Sequence of chain 1.B:
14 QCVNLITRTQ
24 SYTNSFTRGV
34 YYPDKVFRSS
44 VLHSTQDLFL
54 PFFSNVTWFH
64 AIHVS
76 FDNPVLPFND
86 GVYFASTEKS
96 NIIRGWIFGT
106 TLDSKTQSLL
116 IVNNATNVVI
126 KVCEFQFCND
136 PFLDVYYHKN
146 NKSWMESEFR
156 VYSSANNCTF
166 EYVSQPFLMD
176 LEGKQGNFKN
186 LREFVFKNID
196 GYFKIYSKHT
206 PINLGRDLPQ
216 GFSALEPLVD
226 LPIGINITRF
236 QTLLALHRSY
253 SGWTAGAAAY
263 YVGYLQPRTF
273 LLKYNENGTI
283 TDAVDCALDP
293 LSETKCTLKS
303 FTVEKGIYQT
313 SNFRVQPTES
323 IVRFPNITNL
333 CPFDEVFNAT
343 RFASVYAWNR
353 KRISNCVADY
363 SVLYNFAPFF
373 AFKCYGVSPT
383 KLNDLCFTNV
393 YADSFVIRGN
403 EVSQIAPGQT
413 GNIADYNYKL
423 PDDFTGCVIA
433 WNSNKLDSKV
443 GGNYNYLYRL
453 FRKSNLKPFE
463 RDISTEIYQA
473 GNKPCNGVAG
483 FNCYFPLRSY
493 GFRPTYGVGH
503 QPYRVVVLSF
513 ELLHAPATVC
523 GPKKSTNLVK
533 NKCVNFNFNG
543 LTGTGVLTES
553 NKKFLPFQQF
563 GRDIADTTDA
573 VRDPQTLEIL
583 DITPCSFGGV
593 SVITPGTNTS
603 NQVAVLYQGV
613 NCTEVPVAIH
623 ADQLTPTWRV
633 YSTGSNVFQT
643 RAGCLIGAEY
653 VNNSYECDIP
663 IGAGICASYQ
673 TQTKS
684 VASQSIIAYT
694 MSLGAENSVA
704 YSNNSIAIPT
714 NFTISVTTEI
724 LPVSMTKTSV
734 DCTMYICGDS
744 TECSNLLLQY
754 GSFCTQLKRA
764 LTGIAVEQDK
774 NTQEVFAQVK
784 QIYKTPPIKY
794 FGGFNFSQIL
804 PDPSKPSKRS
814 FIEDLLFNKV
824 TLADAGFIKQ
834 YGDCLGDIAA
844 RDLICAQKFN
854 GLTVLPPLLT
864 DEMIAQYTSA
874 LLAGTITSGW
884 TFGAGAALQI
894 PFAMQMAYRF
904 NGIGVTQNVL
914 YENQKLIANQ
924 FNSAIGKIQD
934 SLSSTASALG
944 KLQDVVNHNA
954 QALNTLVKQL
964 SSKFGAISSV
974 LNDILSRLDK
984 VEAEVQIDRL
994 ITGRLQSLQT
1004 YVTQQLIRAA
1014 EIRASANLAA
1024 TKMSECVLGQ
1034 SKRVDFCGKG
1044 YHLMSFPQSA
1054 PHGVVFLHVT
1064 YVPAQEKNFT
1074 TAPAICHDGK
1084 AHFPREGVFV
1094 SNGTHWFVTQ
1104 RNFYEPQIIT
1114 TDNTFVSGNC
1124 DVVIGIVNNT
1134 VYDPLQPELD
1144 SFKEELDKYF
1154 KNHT

Sequence of chain 1.A:
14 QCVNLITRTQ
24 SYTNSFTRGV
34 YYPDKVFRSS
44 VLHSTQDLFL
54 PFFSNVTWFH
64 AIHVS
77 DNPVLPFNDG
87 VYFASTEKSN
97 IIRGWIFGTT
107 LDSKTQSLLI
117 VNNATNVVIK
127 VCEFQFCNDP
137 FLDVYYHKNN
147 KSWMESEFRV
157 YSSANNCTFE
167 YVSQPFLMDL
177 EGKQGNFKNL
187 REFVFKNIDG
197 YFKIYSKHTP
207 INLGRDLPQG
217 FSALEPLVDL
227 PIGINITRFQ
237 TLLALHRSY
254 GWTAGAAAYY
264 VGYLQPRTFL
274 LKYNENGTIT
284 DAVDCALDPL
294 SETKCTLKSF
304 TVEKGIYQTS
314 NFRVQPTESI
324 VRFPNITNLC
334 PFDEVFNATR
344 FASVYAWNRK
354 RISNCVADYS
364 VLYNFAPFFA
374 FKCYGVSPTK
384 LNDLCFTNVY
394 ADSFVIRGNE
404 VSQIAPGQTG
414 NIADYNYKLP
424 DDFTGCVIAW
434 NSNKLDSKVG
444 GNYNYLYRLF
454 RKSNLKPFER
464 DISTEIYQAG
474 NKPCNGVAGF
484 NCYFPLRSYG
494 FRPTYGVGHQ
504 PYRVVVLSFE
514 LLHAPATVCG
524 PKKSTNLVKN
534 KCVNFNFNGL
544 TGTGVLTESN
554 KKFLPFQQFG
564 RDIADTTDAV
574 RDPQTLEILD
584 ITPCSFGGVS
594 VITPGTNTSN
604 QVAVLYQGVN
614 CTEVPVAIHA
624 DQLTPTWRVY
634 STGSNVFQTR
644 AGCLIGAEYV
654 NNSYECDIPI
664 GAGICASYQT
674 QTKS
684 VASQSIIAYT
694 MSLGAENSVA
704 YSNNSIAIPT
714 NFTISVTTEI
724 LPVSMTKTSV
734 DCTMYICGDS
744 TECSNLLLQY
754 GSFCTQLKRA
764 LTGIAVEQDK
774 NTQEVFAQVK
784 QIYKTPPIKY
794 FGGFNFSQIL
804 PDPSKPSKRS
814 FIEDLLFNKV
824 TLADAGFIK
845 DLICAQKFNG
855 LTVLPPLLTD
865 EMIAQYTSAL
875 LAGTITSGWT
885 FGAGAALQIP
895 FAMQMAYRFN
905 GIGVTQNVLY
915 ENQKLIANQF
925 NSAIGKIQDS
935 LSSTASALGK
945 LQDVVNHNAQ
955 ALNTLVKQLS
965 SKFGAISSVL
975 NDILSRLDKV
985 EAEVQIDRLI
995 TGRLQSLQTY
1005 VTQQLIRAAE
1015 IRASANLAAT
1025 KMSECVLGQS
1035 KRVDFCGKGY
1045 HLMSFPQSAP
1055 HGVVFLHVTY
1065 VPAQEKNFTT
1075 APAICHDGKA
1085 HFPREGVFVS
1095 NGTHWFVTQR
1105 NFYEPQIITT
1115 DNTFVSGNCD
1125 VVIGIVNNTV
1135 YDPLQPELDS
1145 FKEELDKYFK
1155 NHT

Binding-site contacts:
Ligand atom C5 contacts residue ASN613 of chain 1.A at 3.6 Å.
Ligand atom C8 contacts residue ILE831 of chain 1.B at 3.5 Å (hydrophobic).
Ligand atom C7 contacts residue GLN641 of chain 1.A at 4.4 Å.
Ligand atom C5 contacts residue THR615 of chain 1.A at 4.0 Å.
Ligand atom C2 contacts residue ASN613 of chain 1.A at 2.5 Å.
Ligand atom O5 contacts residue ASN613 of chain 1.A at 2.3 Å (h-bond).
Ligand atom C8 contacts residue GLN641 of chain 1.A at 3.6 Å.
Ligand atom N2 contacts residue ASN613 of chain 1.A at 3.0 Å (h-bond).
Ligand atom C1 contacts residue ASN613 of chain 1.A at 1.4 Å.
Ligand atom O6 contacts residue THR615 of chain 1.A at 3.4 Å (h-bond).
Ligand atom C7 contacts residue ASN613 of chain 1.A at 3.5 Å.
Ligand atom C4 contacts residue ASN613 of chain 1.A at 4.2 Å.
Ligand atom C7 contacts residue ILE831 of chain 1.B at 3.7 Å (hydrophobic).
Ligand atom C6 contacts residue THR615 of chain 1.A at 4.3 Å.
Ligand atom O7 contacts residue ILE831 of chain 1.B at 3.1 Å.
Ligand atom C3 contacts residue ASN613 of chain 1.A at 3.8 Å.
Ligand atom O5 contacts residue THR615 of chain 1.A at 3.8 Å.
Ligand atom O7 contacts residue ASN613 of chain 1.A at 3.5 Å (h-bond).
Ligand atom C1 contacts residue THR615 of chain 1.A at 4.1 Å.

A small-molecule ligand and the protein it binds are described below.
Small molecule (SMILES): CC(=O)N[C@H]1[C@H](O[C@H]2[C@H](O)[C@@H](NC(C)=O)CO[C@@H]2CO)O[C@H](CO)[C@@H](O)[C@@H]1O